This small molecule binds to this protein.
Small molecule (SMILES): O=C(O)[C@@H]1O[C@H](O[C@H]2[C@@H](OS(=O)(=O)O)O[C@@H](O)[C@H](NS(=O)(=O)O)[C@H]2O)[C@@H](OS(=O)(=O)O)[C@H](O)[C@@H]1O

Binding-site contacts:
Ligand atom OAF contacts residue THR4 of chain 8.H at 2.9 Å (h-bond).
Ligand atom C5 contacts residue HIS155 of chain 8.H at 4.0 Å.
Ligand atom O6B contacts residue LEU62 of chain 8.H at 4.0 Å.
Ligand atom O6B contacts residue LYS156 of chain 8.H at 3.3 Å.
Ligand atom C3 contacts residue ALA158 of chain 8.H at 4.0 Å (hydrophobic).
Ligand atom O5 contacts residue LYS156 of chain 8.H at 3.4 Å.
Ligand atom OAF contacts residue ARG157 of chain 8.H at 2.8 Å (salt-bridge).
Ligand atom O4 contacts residue HIS155 of chain 8.H at 3.5 Å (h-bond).
Ligand atom O6B contacts residue HIS94 of chain 8.H at 4.0 Å.
Ligand atom OAH contacts residue THR4 of chain 8.H at 3.7 Å.
Ligand atom O6A contacts residue LEU62 of chain 8.H at 3.4 Å.
Ligand atom SAG contacts residue ARG157 of chain 8.H at 3.6 Å (salt-bridge).
Ligand atom O4 contacts residue SER93 of chain 8.H at 3.0 Å (h-bond).
Ligand atom O3 contacts residue ALA158 of chain 8.H at 3.0 Å (h-bond).
Ligand atom OAH contacts residue ARG157 of chain 8.H at 3.1 Å (salt-bridge).
Ligand atom C5 contacts residue LEU62 of chain 8.H at 3.8 Å (hydrophobic).
Ligand atom SAG contacts residue THR4 of chain 8.H at 3.9 Å.
Ligand atom C6 contacts residue SER93 of chain 8.H at 4.0 Å.
Ligand atom OAH contacts residue ASP3 of chain 8.H at 4.0 Å.
Ligand atom C6 contacts residue HIS94 of chain 8.H at 3.9 Å.
Ligand atom O5 contacts residue HIS155 of chain 8.H at 3.6 Å.
Ligand atom O6A contacts residue HIS94 of chain 8.H at 3.2 Å (h-bond).
Ligand atom O6A contacts residue HIS155 of chain 8.H at 3.8 Å.
Ligand atom O6A contacts residue SER93 of chain 8.H at 3.2 Å.
Ligand atom C6 contacts residue HIS155 of chain 8.H at 3.4 Å.
Ligand atom O3 contacts residue ARG157 of chain 8.H at 3.3 Å (salt-bridge).
Ligand atom C3 contacts residue ARG157 of chain 8.H at 3.7 Å.
Ligand atom C3 contacts residue LYS156 of chain 8.H at 4.0 Å.
Ligand atom O3 contacts residue LYS156 of chain 8.H at 3.0 Å.
Ligand atom O6B contacts residue ARG157 of chain 8.H at 3.3 Å (salt-bridge).
Ligand atom C6 contacts residue LEU62 of chain 8.H at 3.5 Å (hydrophobic).
Ligand atom OBI contacts residue LYS156 of chain 8.H at 4.0 Å.
Ligand atom C2 contacts residue ALA158 of chain 8.H at 3.7 Å (hydrophobic).
Ligand atom O5 contacts residue ARG157 of chain 8.H at 3.8 Å.
Ligand atom O4 contacts residue LYS156 of chain 8.H at 3.5 Å.
Ligand atom O6B contacts residue HIS155 of chain 8.H at 3.3 Å (h-bond).
Ligand atom O5B contacts residue LYS156 of chain 8.H at 3.3 Å.
Ligand atom OAF contacts residue ALA158 of chain 8.H at 3.3 Å.
Ligand atom C4 contacts residue LYS156 of chain 8.H at 4.0 Å.
Ligand atom OAH contacts residue LEU2 of chain 8.H at 2.8 Å (h-bond).

Sequence of chain 8.H:
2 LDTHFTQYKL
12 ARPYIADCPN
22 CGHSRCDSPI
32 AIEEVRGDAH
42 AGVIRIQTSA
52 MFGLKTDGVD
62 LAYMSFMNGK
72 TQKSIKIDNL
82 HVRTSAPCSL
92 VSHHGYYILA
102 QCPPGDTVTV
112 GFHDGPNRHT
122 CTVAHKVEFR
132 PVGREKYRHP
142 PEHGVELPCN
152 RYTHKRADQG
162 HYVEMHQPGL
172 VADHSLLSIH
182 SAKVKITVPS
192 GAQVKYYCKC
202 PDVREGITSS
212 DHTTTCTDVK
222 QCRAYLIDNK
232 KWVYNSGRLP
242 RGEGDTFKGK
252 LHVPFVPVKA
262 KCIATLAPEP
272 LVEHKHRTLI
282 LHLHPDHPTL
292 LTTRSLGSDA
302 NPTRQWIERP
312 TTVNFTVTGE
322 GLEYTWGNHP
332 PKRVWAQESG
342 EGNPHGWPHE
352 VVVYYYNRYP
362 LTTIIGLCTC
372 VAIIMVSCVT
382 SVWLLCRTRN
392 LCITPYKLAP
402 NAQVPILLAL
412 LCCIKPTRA